Binding-site contacts:
Ligand atom C8 contacts residue GLU456 of chain 1.A at 3.9 Å.
Ligand atom C5 contacts residue ASN469 of chain 1.A at 3.6 Å.
Ligand atom O7 contacts residue ASN469 of chain 1.A at 3.8 Å.
Ligand atom O4 contacts residue TYR495 of chain 1.A at 4.0 Å.
Ligand atom O7 contacts residue LYS304 of chain 1.A at 2.4 Å (salt-bridge).
Ligand atom O5 contacts residue ASN469 of chain 1.A at 2.4 Å (h-bond).
Ligand atom C3 contacts residue ASN469 of chain 1.A at 3.7 Å.
Ligand atom N2 contacts residue ASN469 of chain 1.A at 3.3 Å (h-bond).
Ligand atom C7 contacts residue TYR495 of chain 1.A at 4.2 Å (hydrophobic).
Ligand atom O5 contacts residue ASN493 of chain 1.A at 4.3 Å.
Ligand atom C7 contacts residue ASN469 of chain 1.A at 3.9 Å.
Ligand atom O7 contacts residue GLU456 of chain 1.A at 4.4 Å.
Ligand atom C4 contacts residue ASN469 of chain 1.A at 4.2 Å.
Ligand atom C6 contacts residue ASN493 of chain 1.A at 3.4 Å.
Ligand atom C7 contacts residue LYS304 of chain 1.A at 3.6 Å.
Ligand atom N2 contacts residue TYR495 of chain 1.A at 3.9 Å.
Ligand atom C1 contacts residue ASN469 of chain 1.A at 1.4 Å.
Ligand atom C2 contacts residue ASN469 of chain 1.A at 2.5 Å.
Ligand atom C8 contacts residue TYR495 of chain 1.A at 3.6 Å (hydrophobic).
Ligand atom C5 contacts residue ASN493 of chain 1.A at 3.8 Å.
Ligand atom O6 contacts residue ASN493 of chain 1.A at 4.4 Å.
Ligand atom O3 contacts residue ASN469 of chain 1.A at 4.0 Å.

This small molecule binds to this protein.
Small molecule (SMILES): CC(=O)N[C@@H]1[C@@H](O)[C@H](O)[C@@H](CO)O[C@H]1O

Sequence of chain 1.A:
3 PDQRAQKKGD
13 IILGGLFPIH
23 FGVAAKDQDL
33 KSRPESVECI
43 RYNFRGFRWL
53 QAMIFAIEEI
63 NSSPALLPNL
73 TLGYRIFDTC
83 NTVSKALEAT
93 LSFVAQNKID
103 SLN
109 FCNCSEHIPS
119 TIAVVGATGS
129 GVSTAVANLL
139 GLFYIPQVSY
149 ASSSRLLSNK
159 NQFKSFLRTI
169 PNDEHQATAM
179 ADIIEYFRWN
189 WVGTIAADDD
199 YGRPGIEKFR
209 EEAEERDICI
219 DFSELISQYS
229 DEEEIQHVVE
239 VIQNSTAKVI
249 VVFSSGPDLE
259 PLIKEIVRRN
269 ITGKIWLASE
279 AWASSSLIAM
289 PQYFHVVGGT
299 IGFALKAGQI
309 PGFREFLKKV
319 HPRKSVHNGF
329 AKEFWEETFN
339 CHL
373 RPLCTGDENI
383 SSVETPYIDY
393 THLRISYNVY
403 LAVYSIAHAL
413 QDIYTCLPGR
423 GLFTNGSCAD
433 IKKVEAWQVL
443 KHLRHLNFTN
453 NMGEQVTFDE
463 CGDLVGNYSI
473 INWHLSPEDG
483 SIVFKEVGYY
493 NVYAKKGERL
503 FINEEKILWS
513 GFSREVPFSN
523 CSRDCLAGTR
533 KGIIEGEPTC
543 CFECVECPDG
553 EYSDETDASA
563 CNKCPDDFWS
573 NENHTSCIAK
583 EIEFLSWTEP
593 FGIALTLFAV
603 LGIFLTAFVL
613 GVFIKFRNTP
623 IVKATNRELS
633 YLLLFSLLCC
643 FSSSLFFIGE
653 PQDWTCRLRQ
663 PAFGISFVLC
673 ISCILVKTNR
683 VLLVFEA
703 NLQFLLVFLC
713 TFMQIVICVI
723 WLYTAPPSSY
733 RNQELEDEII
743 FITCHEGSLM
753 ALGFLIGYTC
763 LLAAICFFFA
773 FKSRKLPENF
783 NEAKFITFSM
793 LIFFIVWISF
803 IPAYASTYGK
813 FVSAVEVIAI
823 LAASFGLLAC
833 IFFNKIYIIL